Sequence of chain 1.A:
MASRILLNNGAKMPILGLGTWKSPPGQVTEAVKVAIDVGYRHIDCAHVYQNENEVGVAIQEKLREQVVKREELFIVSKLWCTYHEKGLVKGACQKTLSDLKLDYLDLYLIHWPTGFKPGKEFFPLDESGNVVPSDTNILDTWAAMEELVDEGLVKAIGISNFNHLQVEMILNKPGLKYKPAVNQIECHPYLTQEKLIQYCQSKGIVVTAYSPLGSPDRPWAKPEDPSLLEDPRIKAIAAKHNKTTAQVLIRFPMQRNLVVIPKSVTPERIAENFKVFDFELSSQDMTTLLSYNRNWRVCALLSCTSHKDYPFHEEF

A small-molecule ligand and the protein it binds are described below.
Small molecule (SMILES): O=C(O)COc1cc(F)ccc1C(=O)NCC1CC1

Binding-site contacts:
Ligand atom F contacts residue TYR49 of chain 1.A at 3.4 Å.
Ligand atom C7 contacts residue TRP112 of chain 1.A at 3.9 Å (hydrophobic).
Ligand atom F contacts residue TRP21 of chain 1.A at 3.4 Å.
Ligand atom C5 contacts residue LEU301 of chain 1.A at 3.0 Å (hydrophobic).
Ligand atom C4 contacts residue PHE123 of chain 1.A at 3.7 Å (hydrophobic).
Ligand atom C10 contacts residue NAP1 of chain 1.B at 3.8 Å.
Ligand atom C8 contacts residue TRP112 of chain 1.A at 3.8 Å (hydrophobic).
Ligand atom C11 contacts residue HIS111 of chain 1.A at 3.3 Å.
Ligand atom C8 contacts residue CYS299 of chain 1.A at 3.5 Å (hydrophobic).
Ligand atom C contacts residue VAL48 of chain 1.A at 3.8 Å (hydrophobic).
Ligand atom C9 contacts residue TRP21 of chain 1.A at 3.7 Å (hydrophobic).
Ligand atom C8 contacts residue ALA300 of chain 1.A at 3.6 Å (hydrophobic).
Ligand atom O1 contacts residue TRP21 of chain 1.A at 3.5 Å.
Ligand atom O3 contacts residue HIS111 of chain 1.A at 2.7 Å (h-bond).
Ligand atom C7 contacts residue CYS299 of chain 1.A at 3.4 Å (hydrophobic).
Ligand atom C11 contacts residue NAP1 of chain 1.B at 3.5 Å.
Ligand atom C11 contacts residue TYR49 of chain 1.A at 3.9 Å (hydrophobic).
Ligand atom C7 contacts residue TRP220 of chain 1.A at 3.7 Å (hydrophobic).
Ligand atom C2 contacts residue PHE123 of chain 1.A at 3.9 Å (hydrophobic).
Ligand atom C12 contacts residue TRP21 of chain 1.A at 2.9 Å (hydrophobic).
Ligand atom O2 contacts residue HIS111 of chain 1.A at 3.2 Å (h-bond).
Ligand atom N contacts residue TRP112 of chain 1.A at 4.1 Å.
Ligand atom C contacts residue TYR49 of chain 1.A at 4.0 Å (hydrophobic).
Ligand atom O contacts residue PHE123 of chain 1.A at 3.3 Å.
Ligand atom C10 contacts residue TRP21 of chain 1.A at 3.5 Å (hydrophobic).
Ligand atom O2 contacts residue TRP112 of chain 1.A at 3.1 Å (h-bond).
Ligand atom O2 contacts residue NAP1 of chain 1.B at 3.6 Å (h-bond).
Ligand atom O3 contacts residue NAP1 of chain 1.B at 3.1 Å.
Ligand atom O2 contacts residue TRP80 of chain 1.A at 4.1 Å.
Ligand atom C6 contacts residue LEU301 of chain 1.A at 4.0 Å (hydrophobic).
Ligand atom C1 contacts residue VAL48 of chain 1.A at 3.6 Å (hydrophobic).
Ligand atom N contacts residue LEU301 of chain 1.A at 4.1 Å.
Ligand atom C6 contacts residue TRP220 of chain 1.A at 4.1 Å (hydrophobic).
Ligand atom N contacts residue PHE123 of chain 1.A at 4.1 Å.
Ligand atom O3 contacts residue TYR49 of chain 1.A at 2.8 Å (h-bond).
Ligand atom C contacts residue TRP21 of chain 1.A at 3.5 Å (hydrophobic).
Ligand atom F contacts residue VAL48 of chain 1.A at 3.1 Å.
Ligand atom C12 contacts residue TYR49 of chain 1.A at 3.8 Å (hydrophobic).
Ligand atom C8 contacts residue LEU301 of chain 1.A at 3.1 Å (hydrophobic).
Ligand atom C5 contacts residue TRP112 of chain 1.A at 3.6 Å (hydrophobic).